The small molecule below binds the protein below.
Small molecule (SMILES): CC(=O)N[C@@H]1[C@@H](O)[C@H](O)[C@@H](CO)O[C@H]1O

Sequence of chain 1.A:
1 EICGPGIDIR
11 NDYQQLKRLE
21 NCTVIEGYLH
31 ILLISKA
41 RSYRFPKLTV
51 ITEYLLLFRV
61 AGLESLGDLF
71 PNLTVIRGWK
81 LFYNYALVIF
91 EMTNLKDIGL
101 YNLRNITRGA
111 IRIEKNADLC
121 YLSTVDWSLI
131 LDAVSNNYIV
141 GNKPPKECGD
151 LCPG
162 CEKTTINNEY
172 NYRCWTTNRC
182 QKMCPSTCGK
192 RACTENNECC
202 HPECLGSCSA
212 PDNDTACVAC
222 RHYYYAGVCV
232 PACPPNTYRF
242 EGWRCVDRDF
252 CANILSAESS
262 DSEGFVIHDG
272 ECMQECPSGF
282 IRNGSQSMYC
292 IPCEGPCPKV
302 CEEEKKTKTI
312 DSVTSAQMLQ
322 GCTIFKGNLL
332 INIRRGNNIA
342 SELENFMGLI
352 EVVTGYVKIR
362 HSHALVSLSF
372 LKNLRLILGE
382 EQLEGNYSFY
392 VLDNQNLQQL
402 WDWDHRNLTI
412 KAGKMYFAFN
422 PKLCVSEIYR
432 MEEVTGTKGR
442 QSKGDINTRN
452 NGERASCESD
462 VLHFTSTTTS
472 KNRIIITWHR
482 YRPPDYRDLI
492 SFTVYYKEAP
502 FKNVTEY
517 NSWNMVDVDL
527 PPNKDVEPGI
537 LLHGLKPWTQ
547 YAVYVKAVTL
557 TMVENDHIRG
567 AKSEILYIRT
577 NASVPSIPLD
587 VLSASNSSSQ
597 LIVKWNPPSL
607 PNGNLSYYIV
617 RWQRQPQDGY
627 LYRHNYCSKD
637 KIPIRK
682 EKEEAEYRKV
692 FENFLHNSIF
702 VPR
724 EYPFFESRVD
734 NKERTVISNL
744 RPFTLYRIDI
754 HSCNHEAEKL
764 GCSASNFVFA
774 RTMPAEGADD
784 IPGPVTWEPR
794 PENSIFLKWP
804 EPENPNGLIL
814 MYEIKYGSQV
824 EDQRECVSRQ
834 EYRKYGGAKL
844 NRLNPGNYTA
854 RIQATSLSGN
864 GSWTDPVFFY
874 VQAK

Binding-site contacts:
Ligand atom C1 contacts residue ASN610 of chain 1.A at 1.4 Å.
Ligand atom O7 contacts residue ASN610 of chain 1.A at 3.8 Å.
Ligand atom C7 contacts residue ASN610 of chain 1.A at 3.6 Å.
Ligand atom C8 contacts residue TRP544 of chain 1.A at 4.0 Å (hydrophobic).
Ligand atom C5 contacts residue ASN610 of chain 1.A at 3.7 Å.
Ligand atom C2 contacts residue ASN610 of chain 1.A at 2.4 Å.
Ligand atom N2 contacts residue ASN610 of chain 1.A at 2.9 Å (h-bond).
Ligand atom C8 contacts residue HIS758 of chain 1.A at 3.9 Å.
Ligand atom O5 contacts residue ASN610 of chain 1.A at 2.4 Å (h-bond).
Ligand atom C3 contacts residue ASN610 of chain 1.A at 3.8 Å.
Ligand atom N2 contacts residue TRP544 of chain 1.A at 4.2 Å.
Ligand atom C4 contacts residue ASN610 of chain 1.A at 4.2 Å.